Sequence of chain 2.A:
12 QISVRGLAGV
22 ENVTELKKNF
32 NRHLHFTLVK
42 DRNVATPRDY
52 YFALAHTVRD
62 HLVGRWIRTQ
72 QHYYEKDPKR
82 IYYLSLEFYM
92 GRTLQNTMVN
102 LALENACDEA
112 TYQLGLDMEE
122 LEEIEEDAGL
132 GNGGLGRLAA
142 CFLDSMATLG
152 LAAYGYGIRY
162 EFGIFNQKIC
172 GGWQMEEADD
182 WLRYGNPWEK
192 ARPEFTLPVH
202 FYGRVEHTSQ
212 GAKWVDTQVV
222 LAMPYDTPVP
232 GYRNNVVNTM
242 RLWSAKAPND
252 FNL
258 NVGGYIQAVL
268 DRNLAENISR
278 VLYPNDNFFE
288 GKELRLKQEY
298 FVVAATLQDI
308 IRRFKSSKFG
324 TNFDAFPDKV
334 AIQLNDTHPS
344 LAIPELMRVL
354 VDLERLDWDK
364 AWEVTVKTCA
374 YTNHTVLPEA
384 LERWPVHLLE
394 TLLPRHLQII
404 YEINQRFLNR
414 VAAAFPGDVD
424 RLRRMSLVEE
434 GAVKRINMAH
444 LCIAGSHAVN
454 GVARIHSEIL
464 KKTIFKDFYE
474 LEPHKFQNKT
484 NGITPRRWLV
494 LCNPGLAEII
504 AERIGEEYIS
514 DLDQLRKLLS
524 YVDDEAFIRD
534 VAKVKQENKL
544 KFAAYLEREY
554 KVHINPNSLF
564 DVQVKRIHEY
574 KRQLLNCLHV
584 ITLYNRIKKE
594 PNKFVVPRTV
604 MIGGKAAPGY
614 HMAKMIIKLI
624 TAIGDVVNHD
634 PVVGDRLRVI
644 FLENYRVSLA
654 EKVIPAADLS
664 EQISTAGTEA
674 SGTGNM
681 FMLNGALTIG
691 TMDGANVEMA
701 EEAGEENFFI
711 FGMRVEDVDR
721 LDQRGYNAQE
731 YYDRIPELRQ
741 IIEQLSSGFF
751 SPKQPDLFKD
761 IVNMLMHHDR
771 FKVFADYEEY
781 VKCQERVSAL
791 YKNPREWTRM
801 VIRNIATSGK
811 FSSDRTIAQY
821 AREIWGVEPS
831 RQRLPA

Binding-site contacts:
Ligand atom C7 contacts residue LEU136 of chain 2.A at 3.9 Å (hydrophobic).
Ligand atom C12 contacts residue ASN284 of chain 2.A at 3.4 Å.
Ligand atom C13 contacts residue ASN284 of chain 2.A at 3.4 Å.
Ligand atom N1 contacts residue HIS377 of chain 2.A at 3.1 Å (h-bond).
Ligand atom O3 contacts residue ALA673 of chain 2.A at 3.3 Å (h-bond).
Ligand atom C5 contacts residue GLY135 of chain 2.A at 3.8 Å.
Ligand atom C8 contacts residue ASN284 of chain 2.A at 3.8 Å.
Ligand atom O6 contacts residue LEU139 of chain 2.A at 3.7 Å.
Ligand atom O3 contacts residue GLY675 of chain 2.A at 3.0 Å (h-bond).
Ligand atom C6 contacts residue GLY135 of chain 2.A at 3.6 Å.
Ligand atom O3 contacts residue GLU672 of chain 2.A at 2.7 Å (salt-bridge).
Ligand atom O4 contacts residue SER674 of chain 2.A at 3.6 Å.
Ligand atom C9 contacts residue LEU136 of chain 2.A at 3.8 Å (hydrophobic).
Ligand atom C2 contacts residue HIS377 of chain 2.A at 3.4 Å.
Ligand atom O2 contacts residue ASN284 of chain 2.A at 3.7 Å.
Ligand atom O4 contacts residue GLY675 of chain 2.A at 2.9 Å (h-bond).
Ligand atom O6 contacts residue HIS377 of chain 2.A at 2.7 Å (h-bond).
Ligand atom O3 contacts residue SER674 of chain 2.A at 3.0 Å (h-bond).
Ligand atom C5 contacts residue LEU136 of chain 2.A at 3.8 Å (hydrophobic).
Ligand atom O5 contacts residue LEU136 of chain 2.A at 3.8 Å.
Ligand atom C10 contacts residue THR378 of chain 2.A at 3.7 Å.
Ligand atom O6 contacts residue ASN484 of chain 2.A at 2.8 Å (h-bond).
Ligand atom C1 contacts residue HIS377 of chain 2.A at 3.6 Å.
Ligand atom C3 contacts residue GLU672 of chain 2.A at 3.3 Å.
Ligand atom C10 contacts residue ASP339 of chain 2.A at 3.9 Å.
Ligand atom C6 contacts residue HIS377 of chain 2.A at 3.6 Å.
Ligand atom C3 contacts residue GLY675 of chain 2.A at 3.8 Å.
Ligand atom O5 contacts residue HIS377 of chain 2.A at 3.7 Å.
Ligand atom O2 contacts residue HIS377 of chain 2.A at 3.9 Å.
Ligand atom O4 contacts residue ASN484 of chain 2.A at 3.6 Å.
Ligand atom C7 contacts residue ASN284 of chain 2.A at 3.7 Å.
Ligand atom O7 contacts residue ASN284 of chain 2.A at 3.8 Å.
Ligand atom O2 contacts residue TYR573 of chain 2.A at 3.1 Å (h-bond).
Ligand atom O7 contacts residue LEU136 of chain 2.A at 3.6 Å.
Ligand atom C4 contacts residue GLY675 of chain 2.A at 3.8 Å.
Ligand atom O2 contacts residue GLU672 of chain 2.A at 3.1 Å (salt-bridge).
Ligand atom C6 contacts residue ASN484 of chain 2.A at 3.4 Å.
Ligand atom O6 contacts residue VAL455 of chain 2.A at 3.9 Å.
Ligand atom C9 contacts residue HIS377 of chain 2.A at 3.7 Å.
Ligand atom C2 contacts residue GLU672 of chain 2.A at 3.8 Å.

The protein below binds the small molecule below.
Small molecule (SMILES): O=C(N[C@@H]1O[C@H](CO)[C@@H](O)[C@H](O)[C@H]1O)c1ccccc1